Sequence of chain 3.C:
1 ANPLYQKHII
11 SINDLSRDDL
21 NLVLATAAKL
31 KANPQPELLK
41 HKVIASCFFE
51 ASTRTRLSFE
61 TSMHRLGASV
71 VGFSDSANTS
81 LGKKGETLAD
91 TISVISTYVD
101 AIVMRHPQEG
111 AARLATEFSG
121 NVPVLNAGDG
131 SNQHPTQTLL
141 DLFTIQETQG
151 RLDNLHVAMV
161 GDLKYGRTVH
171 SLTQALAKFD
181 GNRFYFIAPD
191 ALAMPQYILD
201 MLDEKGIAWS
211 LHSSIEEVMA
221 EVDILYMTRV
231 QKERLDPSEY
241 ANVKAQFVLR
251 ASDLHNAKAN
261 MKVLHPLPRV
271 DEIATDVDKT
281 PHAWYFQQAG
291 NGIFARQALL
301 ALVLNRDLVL

Binding-site contacts:
Ligand atom OAH contacts residue THR53 of chain 3.C at 2.8 Å (h-bond).
Ligand atom CB contacts residue THR168 of chain 3.C at 3.6 Å.
Ligand atom OAC contacts residue HIS134 of chain 3.C at 2.9 Å (h-bond).
Ligand atom C contacts residue ARG167 of chain 3.C at 3.4 Å.
Ligand atom OAE contacts residue ARG105 of chain 3.C at 3.1 Å (salt-bridge).
Ligand atom OAC contacts residue GLN137 of chain 3.C at 3.7 Å.
Ligand atom OAG contacts residue ARG105 of chain 3.C at 3.1 Å (salt-bridge).
Ligand atom N contacts residue LEU267 of chain 3.C at 2.7 Å (h-bond).
Ligand atom PAP contacts residue THR53 of chain 3.C at 3.6 Å.
Ligand atom OAG contacts residue LYS84 of chain 2.C at 2.7 Å (salt-bridge).
Ligand atom OAG contacts residue SER80 of chain 2.C at 2.8 Å (h-bond).
Ligand atom OD1 contacts residue GLN231 of chain 3.C at 3.1 Å (h-bond).
Ligand atom O contacts residue ARG105 of chain 3.C at 3.2 Å (salt-bridge).
Ligand atom CG contacts residue LEU267 of chain 3.C at 3.5 Å (hydrophobic).
Ligand atom OAC contacts residue THR55 of chain 3.C at 3.0 Å (h-bond).
Ligand atom OD1 contacts residue ARG229 of chain 3.C at 3.1 Å (salt-bridge).
Ligand atom OAE contacts residue SER52 of chain 3.C at 2.7 Å (h-bond).
Ligand atom OAH contacts residue ARG54 of chain 3.C at 2.8 Å (salt-bridge).
Ligand atom O1 contacts residue HIS134 of chain 3.C at 3.5 Å.
Ligand atom CAJ contacts residue LEU267 of chain 3.C at 3.2 Å (hydrophobic).
Ligand atom OAC contacts residue ARG105 of chain 3.C at 2.8 Å (salt-bridge).
Ligand atom O contacts residue LYS84 of chain 2.C at 3.1 Å (salt-bridge).
Ligand atom OAH contacts residue SER80 of chain 2.C at 2.9 Å (h-bond).
Ligand atom CAJ contacts residue ARG54 of chain 3.C at 3.4 Å.
Ligand atom O1 contacts residue ARG167 of chain 3.C at 2.5 Å (salt-bridge).
Ligand atom OAE contacts residue ARG54 of chain 3.C at 3.5 Å (salt-bridge).
Ligand atom O contacts residue ARG167 of chain 3.C at 2.8 Å (salt-bridge).
Ligand atom ND2 contacts residue ARG229 of chain 3.C at 3.0 Å (salt-bridge).
Ligand atom OAC contacts residue MAE1 of chain 3.J at 3.2 Å (h-bond).
Ligand atom C contacts residue HIS134 of chain 3.C at 3.6 Å.
Ligand atom CAM contacts residue MAE1 of chain 3.J at 3.4 Å.
Ligand atom CG contacts residue ARG229 of chain 3.C at 3.5 Å.
Ligand atom CAJ contacts residue MAE1 of chain 3.J at 3.5 Å.
Ligand atom OAE contacts residue THR53 of chain 3.C at 3.5 Å (h-bond).
Ligand atom ND2 contacts residue LYS84 of chain 2.C at 3.0 Å (salt-bridge).
Ligand atom CB contacts residue LEU267 of chain 3.C at 3.7 Å (hydrophobic).
Ligand atom OAE contacts residue THR55 of chain 3.C at 2.9 Å (h-bond).
Ligand atom PAP contacts residue SER80 of chain 2.C at 3.5 Å.
Ligand atom PAP contacts residue ARG105 of chain 3.C at 3.7 Å.
Ligand atom CAM contacts residue LEU267 of chain 3.C at 3.4 Å (hydrophobic).

Sequence of chain 2.C:
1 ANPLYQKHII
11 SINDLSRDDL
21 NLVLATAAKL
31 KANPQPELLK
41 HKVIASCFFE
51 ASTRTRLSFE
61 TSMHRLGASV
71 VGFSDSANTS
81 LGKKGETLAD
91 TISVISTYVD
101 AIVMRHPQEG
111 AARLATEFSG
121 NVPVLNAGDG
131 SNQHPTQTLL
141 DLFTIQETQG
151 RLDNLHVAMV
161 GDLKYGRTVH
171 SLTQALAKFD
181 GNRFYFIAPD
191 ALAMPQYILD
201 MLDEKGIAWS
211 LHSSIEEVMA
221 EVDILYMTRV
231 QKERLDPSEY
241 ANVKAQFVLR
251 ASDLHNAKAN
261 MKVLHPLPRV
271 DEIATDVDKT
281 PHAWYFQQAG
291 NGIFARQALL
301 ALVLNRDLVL

A small-molecule ligand and the protein it binds are described below.
Small molecule (SMILES): NC(=O)C[C@H](NC(=O)CP(=O)(O)O)C(=O)O